The protein below binds the small molecule below.
Small molecule (SMILES): CC(=O)N[C@@H]1[C@@H](O)[C@H](O)[C@@H](CO)O[C@H]1O

Binding-site contacts:
Ligand atom C8 contacts residue CYS225 of chain 1.B at 4.2 Å (hydrophobic).
Ligand atom N2 contacts residue GLY232 of chain 1.B at 4.4 Å.
Ligand atom C4 contacts residue ASN229 of chain 1.B at 4.3 Å.
Ligand atom O6 contacts residue GLN2 of chain 1.B at 3.1 Å.
Ligand atom O7 contacts residue GLU58 of chain 1.B at 4.5 Å.
Ligand atom C4 contacts residue ARG1 of chain 1.B at 4.1 Å.
Ligand atom C7 contacts residue CYS222 of chain 1.B at 4.4 Å (hydrophobic).
Ligand atom C7 contacts residue CYS225 of chain 1.B at 4.2 Å (hydrophobic).
Ligand atom C8 contacts residue PHE223 of chain 1.B at 3.8 Å (hydrophobic).
Ligand atom C3 contacts residue ASN229 of chain 1.B at 3.8 Å.
Ligand atom C6 contacts residue GLN2 of chain 1.B at 4.1 Å.
Ligand atom C7 contacts residue PHE223 of chain 1.B at 4.5 Å (hydrophobic).
Ligand atom O5 contacts residue ARG1 of chain 1.B at 4.2 Å.
Ligand atom O5 contacts residue ASN229 of chain 1.B at 2.4 Å (h-bond).
Ligand atom C1 contacts residue GLY232 of chain 1.B at 4.0 Å.
Ligand atom C8 contacts residue CYS222 of chain 1.B at 3.0 Å (hydrophobic).
Ligand atom O7 contacts residue CYS225 of chain 1.B at 4.3 Å.
Ligand atom O7 contacts residue ASN229 of chain 1.B at 3.3 Å (h-bond).
Ligand atom O7 contacts residue PHE223 of chain 1.B at 4.3 Å.
Ligand atom N2 contacts residue ASN229 of chain 1.B at 2.9 Å (h-bond).
Ligand atom C1 contacts residue ASN229 of chain 1.B at 1.5 Å.
Ligand atom O6 contacts residue ARG1 of chain 1.B at 2.7 Å (salt-bridge).
Ligand atom C8 contacts residue CYS234 of chain 1.B at 4.1 Å (hydrophobic).
Ligand atom C8 contacts residue ALA224 of chain 1.B at 3.8 Å (hydrophobic).
Ligand atom C5 contacts residue GLY232 of chain 1.B at 4.4 Å.
Ligand atom O5 contacts residue GLY232 of chain 1.B at 4.4 Å.
Ligand atom O7 contacts residue ALA224 of chain 1.B at 4.2 Å.
Ligand atom C6 contacts residue ARG1 of chain 1.B at 3.9 Å.
Ligand atom C2 contacts residue ASN229 of chain 1.B at 2.5 Å.
Ligand atom C7 contacts residue ASN229 of chain 1.B at 3.4 Å.
Ligand atom C5 contacts residue ASN229 of chain 1.B at 3.7 Å.
Ligand atom C7 contacts residue ALA224 of chain 1.B at 4.5 Å (hydrophobic).
Ligand atom O4 contacts residue ARG1 of chain 1.B at 3.8 Å.

Sequence of chain 1.B:
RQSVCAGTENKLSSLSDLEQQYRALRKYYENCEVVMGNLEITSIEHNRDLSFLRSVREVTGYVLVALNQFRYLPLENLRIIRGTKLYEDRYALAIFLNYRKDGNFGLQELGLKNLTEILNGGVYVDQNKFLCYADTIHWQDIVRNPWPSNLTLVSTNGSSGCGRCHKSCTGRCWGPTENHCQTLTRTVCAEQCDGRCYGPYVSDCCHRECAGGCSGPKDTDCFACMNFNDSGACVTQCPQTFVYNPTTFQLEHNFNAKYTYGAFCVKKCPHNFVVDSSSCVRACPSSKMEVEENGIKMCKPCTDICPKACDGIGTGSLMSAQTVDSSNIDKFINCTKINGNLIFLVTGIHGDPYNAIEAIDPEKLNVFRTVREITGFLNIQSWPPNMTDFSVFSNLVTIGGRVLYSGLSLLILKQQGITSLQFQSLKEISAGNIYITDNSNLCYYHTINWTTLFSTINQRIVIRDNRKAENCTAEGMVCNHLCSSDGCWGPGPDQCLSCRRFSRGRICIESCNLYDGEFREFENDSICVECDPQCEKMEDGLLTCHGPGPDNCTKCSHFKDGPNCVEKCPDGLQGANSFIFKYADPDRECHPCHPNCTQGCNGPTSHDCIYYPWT